Sequence of chain 1.B:
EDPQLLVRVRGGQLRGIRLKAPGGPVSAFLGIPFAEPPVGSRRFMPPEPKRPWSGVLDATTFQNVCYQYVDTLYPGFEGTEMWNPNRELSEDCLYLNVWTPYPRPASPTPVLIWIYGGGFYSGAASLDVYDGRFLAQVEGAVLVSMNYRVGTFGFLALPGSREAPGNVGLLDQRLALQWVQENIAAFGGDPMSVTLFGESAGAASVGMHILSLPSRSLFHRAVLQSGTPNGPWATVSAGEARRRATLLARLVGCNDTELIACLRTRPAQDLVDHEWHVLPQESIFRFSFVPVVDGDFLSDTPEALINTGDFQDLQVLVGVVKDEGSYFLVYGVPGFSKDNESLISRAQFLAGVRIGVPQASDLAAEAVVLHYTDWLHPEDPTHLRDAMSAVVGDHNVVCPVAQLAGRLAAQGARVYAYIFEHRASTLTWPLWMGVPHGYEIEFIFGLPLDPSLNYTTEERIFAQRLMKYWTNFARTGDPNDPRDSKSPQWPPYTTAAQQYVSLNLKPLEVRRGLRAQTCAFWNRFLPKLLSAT

Binding-site contacts:
Ligand atom C6 contacts residue TRP286 of chain 1.B at 3.5 Å (hydrophobic).
Ligand atom N1 contacts residue GLU285 of chain 1.B at 3.7 Å.
Ligand atom C12 contacts residue PHE338 of chain 1.B at 3.4 Å (hydrophobic).
Ligand atom C4 contacts residue TYR124 of chain 1.B at 3.7 Å (hydrophobic).
Ligand atom C14 contacts residue TYR337 of chain 1.B at 3.3 Å (hydrophobic).
Ligand atom N1 contacts residue TYR72 of chain 1.B at 3.4 Å.
Ligand atom C11 contacts residue TYR337 of chain 1.B at 3.6 Å (hydrophobic).
Ligand atom C12 contacts residue TYR341 of chain 1.B at 3.8 Å (hydrophobic).
Ligand atom N1 contacts residue TRP286 of chain 1.B at 3.6 Å.
Ligand atom C3 contacts residue TYR72 of chain 1.B at 3.8 Å (hydrophobic).
Ligand atom C8 contacts residue TYR341 of chain 1.B at 3.2 Å (hydrophobic).
Ligand atom C14 contacts residue PHE338 of chain 1.B at 3.5 Å (hydrophobic).
Ligand atom C3 contacts residue TRP286 of chain 1.B at 3.3 Å (hydrophobic).
Ligand atom C2 contacts residue TRP286 of chain 1.B at 3.3 Å (hydrophobic).
Ligand atom C1 contacts residue TRP286 of chain 1.B at 3.5 Å (hydrophobic).
Ligand atom C3 contacts residue TYR124 of chain 1.B at 3.9 Å (hydrophobic).
Ligand atom C10 contacts residue TYR341 of chain 1.B at 3.8 Å (hydrophobic).
Ligand atom C10 contacts residue TYR337 of chain 1.B at 3.5 Å (hydrophobic).
Ligand atom C6 contacts residue TYR72 of chain 1.B at 3.8 Å (hydrophobic).
Ligand atom C2 contacts residue TYR72 of chain 1.B at 3.9 Å (hydrophobic).
Ligand atom C11 contacts residue PHE338 of chain 1.B at 3.9 Å (hydrophobic).
Ligand atom C1 contacts residue TYR72 of chain 1.B at 3.5 Å (hydrophobic).
Ligand atom C10 contacts residue TYR124 of chain 1.B at 4.0 Å (hydrophobic).
Ligand atom O3 contacts residue HIS447 of chain 1.B at 3.1 Å.
Ligand atom O1 contacts residue TYR72 of chain 1.B at 3.6 Å.
Ligand atom C13 contacts residue TYR341 of chain 1.B at 3.5 Å (hydrophobic).
Ligand atom C9 contacts residue TYR124 of chain 1.B at 3.3 Å (hydrophobic).
Ligand atom O2 contacts residue TYR124 of chain 1.B at 3.1 Å (h-bond).
Ligand atom O1 contacts residue VAL282 of chain 1.B at 3.0 Å (h-bond).
Ligand atom C8 contacts residue ASP74 of chain 1.B at 3.6 Å.
Ligand atom O3 contacts residue TYR337 of chain 1.B at 3.2 Å.
Ligand atom N3 contacts residue TYR341 of chain 1.B at 3.6 Å.
Ligand atom C5 contacts residue TRP286 of chain 1.B at 3.6 Å (hydrophobic).
Ligand atom N2 contacts residue TRP286 of chain 1.B at 3.6 Å.
Ligand atom N3 contacts residue TYR124 of chain 1.B at 3.5 Å (h-bond).
Ligand atom O1 contacts residue GLU285 of chain 1.B at 3.0 Å (salt-bridge).
Ligand atom C8 contacts residue TYR124 of chain 1.B at 3.6 Å (hydrophobic).
Ligand atom C4 contacts residue TRP286 of chain 1.B at 3.3 Å (hydrophobic).
Ligand atom N4 contacts residue TYR337 of chain 1.B at 3.5 Å.
Ligand atom C9 contacts residue TYR341 of chain 1.B at 3.5 Å (hydrophobic).

A protein and the small-molecule ligand that binds it are described below.
Small molecule (SMILES): O/N=C/c1cc[n+](COC[n+]2ccc(/C=N/O)cc2)cc1